The protein below binds the small molecule below.
Small molecule (SMILES): OC[C@H]1O[C@@H](O)[C@H](O)[C@@H](O)[C@H]1O

Binding-site contacts:
Ligand atom C1 contacts residue TYR36 of chain 1.K at 4.2 Å (hydrophobic).
Ligand atom C6 contacts residue GLN53 of chain 1.K at 3.1 Å.
Ligand atom O4 contacts residue TYR36 of chain 1.K at 3.6 Å (h-bond).
Ligand atom O4 contacts residue LRD1 of chain 1.RA at 4.2 Å.
Ligand atom C5 contacts residue LRD1 of chain 1.RA at 3.6 Å.
Ligand atom C2 contacts residue LRD1 of chain 1.RA at 2.4 Å.
Ligand atom O3 contacts residue ASN107 of chain 1.K at 3.8 Å.
Ligand atom C6 contacts residue ASP100 of chain 1.K at 4.1 Å.
Ligand atom O5 contacts residue TYR36 of chain 1.K at 3.9 Å.
Ligand atom C5 contacts residue GLN53 of chain 1.K at 3.0 Å.
Ligand atom O5 contacts residue LRD1 of chain 1.RA at 2.3 Å (h-bond).
Ligand atom O5 contacts residue GLN53 of chain 1.K at 3.2 Å (h-bond).
Ligand atom C3 contacts residue LRD1 of chain 1.RA at 3.6 Å.
Ligand atom O2 contacts residue TYR36 of chain 1.K at 4.3 Å.
Ligand atom C4 contacts residue GLN53 of chain 1.K at 4.5 Å.
Ligand atom O3 contacts residue CA1 of chain 1.QA at 3.9 Å.
Ligand atom O6 contacts residue CYS62 of chain 1.K at 4.2 Å.
Ligand atom O2 contacts residue ASN107 of chain 1.K at 4.1 Å.
Ligand atom O4 contacts residue ASP100 of chain 1.K at 3.4 Å (salt-bridge).
Ligand atom C6 contacts residue VAL101 of chain 1.K at 3.5 Å (hydrophobic).
Ligand atom C5 contacts residue HIS50 of chain 1.K at 4.2 Å.
Ligand atom O3 contacts residue THR104 of chain 1.K at 4.0 Å.
Ligand atom O2 contacts residue LRD1 of chain 1.RA at 2.8 Å (h-bond).
Ligand atom C1 contacts residue GLN53 of chain 1.K at 4.2 Å.
Ligand atom O6 contacts residue GLN53 of chain 1.K at 2.8 Å (h-bond).
Ligand atom C1 contacts residue LRD1 of chain 1.RA at 1.4 Å.
Ligand atom O4 contacts residue THR104 of chain 1.K at 3.9 Å.
Ligand atom C6 contacts residue HIS50 of chain 1.K at 3.9 Å.
Ligand atom C1 contacts residue HIS50 of chain 1.K at 4.3 Å.
Ligand atom C4 contacts residue ASP100 of chain 1.K at 4.5 Å.
Ligand atom C2 contacts residue TYR36 of chain 1.K at 3.8 Å (hydrophobic).
Ligand atom O4 contacts residue CA1 of chain 1.QA at 3.0 Å.
Ligand atom O6 contacts residue HIS50 of chain 1.K at 2.8 Å (h-bond).
Ligand atom O5 contacts residue HIS50 of chain 1.K at 3.2 Å (h-bond).
Ligand atom O3 contacts residue TYR36 of chain 1.K at 4.4 Å.
Ligand atom C4 contacts residue CA1 of chain 1.QA at 4.0 Å.
Ligand atom O6 contacts residue VAL101 of chain 1.K at 3.8 Å.
Ligand atom C4 contacts residue THR104 of chain 1.K at 4.2 Å.
Ligand atom C3 contacts residue TYR36 of chain 1.K at 4.5 Å (hydrophobic).
Ligand atom C4 contacts residue LRD1 of chain 1.RA at 4.0 Å.

Sequence of chain 1.K:
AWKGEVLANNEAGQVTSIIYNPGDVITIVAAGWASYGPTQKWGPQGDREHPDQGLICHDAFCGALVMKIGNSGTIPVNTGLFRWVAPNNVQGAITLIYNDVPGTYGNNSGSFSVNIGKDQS